Binding-site contacts:
Ligand atom N5 contacts residue HIS182 of chain 17.A at 3.2 Å (h-bond).
Ligand atom N8 contacts residue MN1 of chain 9.B at 3.4 Å.
Ligand atom C2 contacts residue HIS80 of chain 9.A at 3.8 Å.
Ligand atom N3 contacts residue HIS80 of chain 9.A at 3.3 Å (h-bond).
Ligand atom N5 contacts residue GLU186 of chain 17.A at 3.3 Å (salt-bridge).
Ligand atom N3 contacts residue MN1 of chain 17.C at 2.3 Å.
Ligand atom C4 contacts residue MN1 of chain 17.C at 3.1 Å.
Ligand atom C2 contacts residue GLU186 of chain 17.A at 3.8 Å.
Ligand atom N7 contacts residue HIS183 of chain 17.A at 3.4 Å (h-bond).
Ligand atom C9 contacts residue MET113 of chain 17.A at 4.1 Å (hydrophobic).
Ligand atom C1 contacts residue GLU27 of chain 9.A at 3.6 Å.
Ligand atom N8 contacts residue GLU83 of chain 9.A at 3.5 Å (salt-bridge).
Ligand atom C9 contacts residue MN1 of chain 9.B at 3.8 Å.
Ligand atom C1 contacts residue HIS80 of chain 9.A at 3.9 Å.
Ligand atom N3 contacts residue GLU186 of chain 17.A at 3.0 Å (salt-bridge).
Ligand atom N5 contacts residue HIS80 of chain 9.A at 3.0 Å (h-bond).
Ligand atom C6 contacts residue HIS80 of chain 9.A at 3.8 Å.
Ligand atom C4 contacts residue GLU186 of chain 17.A at 4.0 Å.
Ligand atom N3 contacts residue HIS53 of chain 17.A at 3.3 Å (h-bond).
Ligand atom C6 contacts residue GLU186 of chain 17.A at 4.1 Å.
Ligand atom N7 contacts residue GLU83 of chain 9.A at 3.1 Å (salt-bridge).
Ligand atom N7 contacts residue MN1 of chain 9.B at 2.4 Å.
Ligand atom C6 contacts residue HIS79 of chain 9.A at 3.1 Å.
Ligand atom C6 contacts residue MN1 of chain 9.B at 3.3 Å.
Ligand atom N8 contacts residue MET113 of chain 17.A at 3.5 Å.
Ligand atom C6 contacts residue MET113 of chain 17.A at 3.6 Å (hydrophobic).
Ligand atom C9 contacts residue GLU83 of chain 9.A at 3.6 Å.
Ligand atom N7 contacts residue HIS79 of chain 9.A at 3.1 Å (h-bond).
Ligand atom C6 contacts residue HIS183 of chain 17.A at 3.8 Å.
Ligand atom C2 contacts residue MN1 of chain 17.C at 3.3 Å.
Ligand atom C9 contacts residue ARG127 of chain 14.A at 3.4 Å.
Ligand atom C6 contacts residue HIS182 of chain 17.A at 3.5 Å.
Ligand atom N7 contacts residue MET113 of chain 17.A at 3.5 Å.
Ligand atom N5 contacts residue MN1 of chain 17.C at 2.3 Å.
Ligand atom C4 contacts residue MET113 of chain 17.A at 3.5 Å (hydrophobic).
Ligand atom C4 contacts residue HIS80 of chain 9.A at 3.6 Å.
Ligand atom C1 contacts residue MN1 of chain 17.C at 4.2 Å.
Ligand atom C6 contacts residue MN1 of chain 17.C at 3.4 Å.
Ligand atom C6 contacts residue GLU83 of chain 9.A at 4.0 Å.
Ligand atom N5 contacts residue MET113 of chain 17.A at 3.6 Å.

Sequence of chain 9.A:
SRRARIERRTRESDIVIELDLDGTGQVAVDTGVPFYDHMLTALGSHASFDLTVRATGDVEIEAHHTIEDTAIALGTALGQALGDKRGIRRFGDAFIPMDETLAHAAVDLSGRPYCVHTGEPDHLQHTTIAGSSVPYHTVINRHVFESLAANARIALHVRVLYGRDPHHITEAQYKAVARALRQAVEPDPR

Sequence of chain 14.A:
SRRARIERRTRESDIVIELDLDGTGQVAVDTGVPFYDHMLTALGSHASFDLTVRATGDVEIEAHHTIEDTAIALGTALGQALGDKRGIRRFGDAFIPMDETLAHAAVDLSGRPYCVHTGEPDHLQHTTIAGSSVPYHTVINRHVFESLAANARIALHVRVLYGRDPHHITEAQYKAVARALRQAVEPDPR

Sequence of chain 17.A:
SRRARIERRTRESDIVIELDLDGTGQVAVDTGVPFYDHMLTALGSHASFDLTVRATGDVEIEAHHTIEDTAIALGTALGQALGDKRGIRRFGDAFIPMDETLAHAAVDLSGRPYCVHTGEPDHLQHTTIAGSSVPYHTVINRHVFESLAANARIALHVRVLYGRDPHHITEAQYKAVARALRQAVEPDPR

The small molecule below binds the protein below.
Small molecule (SMILES): C[C@H](N)c1ncnn1C